Binding-site contacts:
Ligand atom N22 contacts residue GLY116 of chain 1.A at 3.5 Å.
Ligand atom N23 contacts residue MET113 of chain 1.A at 3.1 Å (h-bond).
Ligand atom C8 contacts residue ALA59 of chain 1.A at 3.4 Å (hydrophobic).
Ligand atom C7 contacts residue MET40 of chain 1.A at 3.8 Å (hydrophobic).
Ligand atom C9 contacts residue LEU166 of chain 1.A at 3.6 Å (hydrophobic).
Ligand atom N28 contacts residue MET40 of chain 1.A at 3.7 Å.
Ligand atom C8 contacts residue MET113 of chain 1.A at 3.9 Å (hydrophobic).
Ligand atom N26 contacts residue LEU166 of chain 1.A at 3.3 Å.
Ligand atom N28 contacts residue MET113 of chain 1.A at 2.9 Å (h-bond).
Ligand atom C20 contacts residue LEU166 of chain 1.A at 3.8 Å (hydrophobic).
Ligand atom C5 contacts residue ALA59 of chain 1.A at 3.6 Å (hydrophobic).
Ligand atom N28 contacts residue TYR112 of chain 1.A at 3.4 Å.
Ligand atom O30 contacts residue LEU166 of chain 1.A at 3.7 Å.
Ligand atom C4 contacts residue TYR112 of chain 1.A at 3.8 Å (hydrophobic).
Ligand atom C11 contacts residue GLY41 of chain 1.A at 3.7 Å.
Ligand atom C4 contacts residue GLY116 of chain 1.A at 3.6 Å.
Ligand atom C14 contacts residue GLY116 of chain 1.A at 3.7 Å.
Ligand atom C20 contacts residue TYR110 of chain 1.A at 3.6 Å (hydrophobic).
Ligand atom C9 contacts residue ALA59 of chain 1.A at 3.8 Å (hydrophobic).
Ligand atom C2 contacts residue TYR112 of chain 1.A at 3.4 Å (hydrophobic).
Ligand atom C2 contacts residue PRO114 of chain 1.A at 3.7 Å (hydrophobic).
Ligand atom C4 contacts residue MET40 of chain 1.A at 3.8 Å (hydrophobic).
Ligand atom C8 contacts residue VAL111 of chain 1.A at 3.5 Å (hydrophobic).
Ligand atom C1 contacts residue GLY116 of chain 1.A at 3.4 Å.
Ligand atom C16 contacts residue ARG121 of chain 1.A at 3.8 Å.
Ligand atom C14 contacts residue ARG121 of chain 1.A at 3.8 Å.
Ligand atom C3 contacts residue LEU166 of chain 1.A at 3.6 Å (hydrophobic).
Ligand atom C7 contacts residue MET113 of chain 1.A at 3.7 Å (hydrophobic).
Ligand atom C21 contacts residue THR128 of chain 1.A at 3.6 Å.
Ligand atom C9 contacts residue TYR110 of chain 1.A at 3.6 Å (hydrophobic).
Ligand atom C14 contacts residue PRO114 of chain 1.A at 3.2 Å (hydrophobic).
Ligand atom C19 contacts residue SER117 of chain 1.A at 3.8 Å.
Ligand atom N23 contacts residue ALA59 of chain 1.A at 3.8 Å.
Ligand atom C12 contacts residue GLY41 of chain 1.A at 3.7 Å.
Ligand atom N25 contacts residue GLY116 of chain 1.A at 3.6 Å.
Ligand atom C4 contacts residue MET113 of chain 1.A at 3.2 Å (hydrophobic).
Ligand atom C11 contacts residue MET40 of chain 1.A at 3.4 Å (hydrophobic).
Ligand atom C10 contacts residue LEU166 of chain 1.A at 3.3 Å (hydrophobic).
Ligand atom C2 contacts residue MET113 of chain 1.A at 3.2 Å (hydrophobic).
Ligand atom C2 contacts residue GLY116 of chain 1.A at 3.6 Å.

This protein binds this small molecule.
Small molecule (SMILES): CN1CCC(n2cc(Nc3nc(NC4(C)CC4)c4c(=O)n(C)ccc4n3)cn2)CC1

Sequence of chain 1.A:
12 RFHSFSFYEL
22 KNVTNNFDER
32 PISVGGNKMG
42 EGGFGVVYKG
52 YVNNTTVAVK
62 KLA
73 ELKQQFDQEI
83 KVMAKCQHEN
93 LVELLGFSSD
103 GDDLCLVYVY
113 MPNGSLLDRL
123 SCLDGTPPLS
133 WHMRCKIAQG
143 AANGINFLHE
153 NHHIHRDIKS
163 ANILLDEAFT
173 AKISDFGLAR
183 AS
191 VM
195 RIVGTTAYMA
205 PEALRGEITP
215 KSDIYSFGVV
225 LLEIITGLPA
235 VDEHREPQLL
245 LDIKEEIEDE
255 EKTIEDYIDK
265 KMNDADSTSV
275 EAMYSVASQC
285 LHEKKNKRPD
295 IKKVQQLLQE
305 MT